Binding-site contacts:
Ligand atom N2 contacts residue ASN644 of chain 2.A at 2.9 Å (h-bond).
Ligand atom C6 contacts residue SER646 of chain 2.A at 3.8 Å.
Ligand atom C1 contacts residue SER646 of chain 2.A at 3.9 Å.
Ligand atom C5 contacts residue ALA59 of chain 2.A at 4.4 Å (hydrophobic).
Ligand atom C4 contacts residue ASN644 of chain 2.A at 4.2 Å.
Ligand atom C7 contacts residue THR60 of chain 2.A at 4.5 Å.
Ligand atom C8 contacts residue THR60 of chain 2.A at 3.4 Å.
Ligand atom C5 contacts residue ASN644 of chain 2.A at 3.6 Å.
Ligand atom C1 contacts residue ASN644 of chain 2.A at 1.4 Å.
Ligand atom C3 contacts residue ASN58 of chain 2.A at 4.0 Å.
Ligand atom C8 contacts residue THR63 of chain 2.A at 4.5 Å.
Ligand atom C1 contacts residue ALA59 of chain 2.A at 4.1 Å (hydrophobic).
Ligand atom O3 contacts residue ALA59 of chain 2.A at 4.2 Å.
Ligand atom N2 contacts residue THR60 of chain 2.A at 4.2 Å.
Ligand atom O5 contacts residue SER646 of chain 2.A at 3.6 Å.
Ligand atom O6 contacts residue SER646 of chain 2.A at 4.3 Å.
Ligand atom O3 contacts residue THR60 of chain 2.A at 4.2 Å.
Ligand atom C8 contacts residue PHE62 of chain 2.A at 4.3 Å (hydrophobic).
Ligand atom C2 contacts residue ASN644 of chain 2.A at 2.5 Å.
Ligand atom C2 contacts residue ALA59 of chain 2.A at 3.8 Å (hydrophobic).
Ligand atom N2 contacts residue ALA59 of chain 2.A at 2.9 Å (h-bond).
Ligand atom C5 contacts residue SER646 of chain 2.A at 3.6 Å.
Ligand atom O4 contacts residue ASN58 of chain 2.A at 3.8 Å.
Ligand atom C7 contacts residue ASN644 of chain 2.A at 3.2 Å.
Ligand atom O7 contacts residue ASN644 of chain 2.A at 3.2 Å (h-bond).
Ligand atom C6 contacts residue GLY648 of chain 2.A at 4.1 Å.
Ligand atom C3 contacts residue ASN644 of chain 2.A at 3.8 Å.
Ligand atom O3 contacts residue ASN58 of chain 2.A at 4.0 Å.
Ligand atom C3 contacts residue ALA59 of chain 2.A at 3.8 Å (hydrophobic).
Ligand atom C7 contacts residue ALA59 of chain 2.A at 3.7 Å (hydrophobic).
Ligand atom O5 contacts residue ASN644 of chain 2.A at 2.3 Å (h-bond).
Ligand atom C8 contacts residue ALA59 of chain 2.A at 3.7 Å (hydrophobic).
Ligand atom C8 contacts residue ASN644 of chain 2.A at 4.3 Å.

Sequence of chain 2.A:
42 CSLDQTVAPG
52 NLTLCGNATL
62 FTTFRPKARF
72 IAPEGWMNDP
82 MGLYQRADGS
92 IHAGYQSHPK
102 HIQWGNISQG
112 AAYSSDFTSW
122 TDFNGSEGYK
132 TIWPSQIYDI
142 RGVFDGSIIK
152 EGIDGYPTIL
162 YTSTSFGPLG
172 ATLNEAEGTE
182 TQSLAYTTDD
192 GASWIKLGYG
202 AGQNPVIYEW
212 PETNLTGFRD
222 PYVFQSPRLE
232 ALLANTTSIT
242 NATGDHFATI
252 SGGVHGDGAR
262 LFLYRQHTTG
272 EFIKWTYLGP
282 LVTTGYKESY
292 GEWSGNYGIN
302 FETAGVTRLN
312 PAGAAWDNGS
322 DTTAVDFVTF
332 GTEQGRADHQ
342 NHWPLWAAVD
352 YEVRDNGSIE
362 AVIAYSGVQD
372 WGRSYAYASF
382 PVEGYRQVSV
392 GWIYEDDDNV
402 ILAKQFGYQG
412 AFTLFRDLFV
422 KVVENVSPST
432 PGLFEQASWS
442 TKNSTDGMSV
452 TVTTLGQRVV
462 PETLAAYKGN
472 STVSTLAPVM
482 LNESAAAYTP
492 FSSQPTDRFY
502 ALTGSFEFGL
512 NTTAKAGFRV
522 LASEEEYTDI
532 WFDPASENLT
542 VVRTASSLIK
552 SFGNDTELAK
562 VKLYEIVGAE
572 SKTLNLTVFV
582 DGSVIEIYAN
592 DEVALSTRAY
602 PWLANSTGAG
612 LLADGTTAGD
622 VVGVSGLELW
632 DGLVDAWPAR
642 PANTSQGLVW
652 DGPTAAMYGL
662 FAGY

The protein below binds the small molecule below.
Small molecule (SMILES): CC(=O)N[C@@H]1[C@@H](O)[C@H](O)[C@@H](CO)O[C@H]1O